Sequence of chain 1.A:
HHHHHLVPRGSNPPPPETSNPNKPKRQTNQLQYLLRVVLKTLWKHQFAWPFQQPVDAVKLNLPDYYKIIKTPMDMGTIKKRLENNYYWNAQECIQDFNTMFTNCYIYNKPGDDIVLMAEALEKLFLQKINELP

Binding-site contacts:
Ligand atom CAB contacts residue LEU65 of chain 1.A at 4.1 Å (hydrophobic).
Ligand atom BRAX contacts residue ASP118 of chain 1.A at 4.2 Å.
Ligand atom CAF contacts residue ILE119 of chain 1.A at 3.9 Å (hydrophobic).
Ligand atom OAO contacts residue LEU65 of chain 1.A at 3.6 Å.
Ligand atom OAI contacts residue LEU67 of chain 1.A at 3.6 Å.
Ligand atom OAN contacts residue TRP54 of chain 1.A at 3.5 Å.
Ligand atom CAB contacts residue LEU67 of chain 1.A at 4.1 Å (hydrophobic).
Ligand atom SAM contacts residue LEU65 of chain 1.A at 4.1 Å.
Ligand atom OAG contacts residue ASN113 of chain 1.A at 3.1 Å (h-bond).
Ligand atom CAA contacts residue LEU67 of chain 1.A at 4.3 Å (hydrophobic).
Ligand atom NAL contacts residue ILE119 of chain 1.A at 4.0 Å.
Ligand atom CAY contacts residue ASN113 of chain 1.A at 4.2 Å.
Ligand atom CAS contacts residue ASP118 of chain 1.A at 4.1 Å.
Ligand atom OAG contacts residue TYR70 of chain 1.A at 4.3 Å.
Ligand atom CAU contacts residue TRP54 of chain 1.A at 3.7 Å (hydrophobic).
Ligand atom CAJ contacts residue VAL60 of chain 1.A at 4.1 Å (hydrophobic).
Ligand atom OAG contacts residue TYR112 of chain 1.A at 3.9 Å.
Ligand atom CAT contacts residue ILE119 of chain 1.A at 4.3 Å (hydrophobic).
Ligand atom BRAX contacts residue MET122 of chain 1.A at 3.6 Å.
Ligand atom CAE contacts residue TYR112 of chain 1.A at 4.1 Å (hydrophobic).
Ligand atom OAN contacts residue LEU65 of chain 1.A at 4.1 Å.
Ligand atom CAA contacts residue ILE119 of chain 1.A at 4.0 Å (hydrophobic).
Ligand atom BRAX contacts residue TRP54 of chain 1.A at 4.1 Å.
Ligand atom CAE contacts residue ASN113 of chain 1.A at 3.6 Å.
Ligand atom CAD contacts residue LEU67 of chain 1.A at 3.7 Å (hydrophobic).
Ligand atom NAL contacts residue ASN113 of chain 1.A at 4.1 Å.
Ligand atom CAE contacts residue LEU67 of chain 1.A at 3.9 Å (hydrophobic).
Ligand atom CAC contacts residue LEU67 of chain 1.A at 3.7 Å (hydrophobic).
Ligand atom CAK contacts residue PRO55 of chain 1.A at 3.2 Å (hydrophobic).
Ligand atom CAF contacts residue ASN113 of chain 1.A at 4.0 Å.
Ligand atom NAH contacts residue LEU65 of chain 1.A at 4.0 Å.
Ligand atom CAJ contacts residue ILE119 of chain 1.A at 4.0 Å (hydrophobic).
Ligand atom NAH contacts residue LEU67 of chain 1.A at 4.1 Å.
Ligand atom CAY contacts residue LEU67 of chain 1.A at 3.6 Å (hydrophobic).
Ligand atom OAG contacts residue ILE119 of chain 1.A at 3.9 Å.
Ligand atom CAF contacts residue LEU67 of chain 1.A at 4.2 Å (hydrophobic).
Ligand atom CAT contacts residue TRP54 of chain 1.A at 4.3 Å (hydrophobic).
Ligand atom CAC contacts residue LEU65 of chain 1.A at 4.3 Å (hydrophobic).
Ligand atom CAK contacts residue VAL60 of chain 1.A at 3.6 Å (hydrophobic).
Ligand atom BRAX contacts residue ILE119 of chain 1.A at 3.9 Å.

The protein below binds the small molecule below.
Small molecule (SMILES): COc1cc2onc(C)c2cc1NS(=O)(=O)c1cc(Br)ccc1OC